A small-molecule ligand and the protein it binds are described below.
Small molecule (SMILES): COc1ccc2nccc(NC(=O)c3cc([N+](=O)[O-])ccc3Cl)c2c1

Sequence of chain 1.B:
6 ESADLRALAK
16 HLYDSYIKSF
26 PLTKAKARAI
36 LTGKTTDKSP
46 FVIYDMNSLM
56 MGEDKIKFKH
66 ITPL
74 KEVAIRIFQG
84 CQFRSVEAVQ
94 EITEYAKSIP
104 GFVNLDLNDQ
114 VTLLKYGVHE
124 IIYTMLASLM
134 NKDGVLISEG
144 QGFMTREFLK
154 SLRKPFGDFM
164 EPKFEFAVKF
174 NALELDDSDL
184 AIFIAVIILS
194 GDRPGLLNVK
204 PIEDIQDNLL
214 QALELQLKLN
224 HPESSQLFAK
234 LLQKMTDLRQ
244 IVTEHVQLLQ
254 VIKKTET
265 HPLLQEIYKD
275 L

Binding-site contacts:
Ligand atom O25 contacts residue TYR126 of chain 1.B at 3.2 Å.
Ligand atom O08 contacts residue GLN85 of chain 1.B at 3.8 Å.
Ligand atom O07 contacts residue HIS248 of chain 1.B at 3.1 Å (h-bond).
Ligand atom C11 contacts residue CYS84 of chain 1.B at 3.1 Å (hydrophobic).
Ligand atom C03 contacts residue CYS84 of chain 1.B at 3.0 Å (hydrophobic).
Ligand atom C17 contacts residue VAL138 of chain 1.B at 3.6 Å (hydrophobic).
Ligand atom C04 contacts residue PHE81 of chain 1.B at 3.6 Å (hydrophobic).
Ligand atom N12 contacts residue CYS84 of chain 1.B at 3.1 Å (h-bond).
Ligand atom C10 contacts residue SER88 of chain 1.B at 3.4 Å.
Ligand atom C09 contacts residue SER88 of chain 1.B at 3.0 Å.
Ligand atom O25 contacts residue CYS84 of chain 1.B at 3.8 Å.
Ligand atom C04 contacts residue GLN85 of chain 1.B at 3.5 Å.
Ligand atom C16 contacts residue LEU139 of chain 1.B at 3.9 Å (hydrophobic).
Ligand atom C02 contacts residue CYS84 of chain 1.B at 2.0 Å (hydrophobic).
Ligand atom O07 contacts residue TYR126 of chain 1.B at 3.9 Å.
Ligand atom C05 contacts residue HIS248 of chain 1.B at 3.9 Å.
Ligand atom C13 contacts residue SER88 of chain 1.B at 3.7 Å.
Ligand atom C20 contacts residue CYS84 of chain 1.B at 3.3 Å (hydrophobic).
Ligand atom C17 contacts residue LEU139 of chain 1.B at 3.6 Å (hydrophobic).
Ligand atom C24 contacts residue SER88 of chain 1.B at 3.6 Å.
Ligand atom N06 contacts residue HIS248 of chain 1.B at 3.5 Å (h-bond).
Ligand atom N22 contacts residue LEU129 of chain 1.B at 3.5 Å.
Ligand atom C21 contacts residue CYS84 of chain 1.B at 3.3 Å (hydrophobic).
Ligand atom C05 contacts residue SER88 of chain 1.B at 3.9 Å.
Ligand atom C02 contacts residue PHE162 of chain 1.B at 3.5 Å (hydrophobic).
Ligand atom C15 contacts residue LEU129 of chain 1.B at 3.3 Å (hydrophobic).
Ligand atom O08 contacts residue LEU252 of chain 1.B at 3.4 Å.
Ligand atom O25 contacts residue LEU129 of chain 1.B at 3.4 Å.
Ligand atom C03 contacts residue GLN85 of chain 1.B at 3.8 Å.
Ligand atom O07 contacts residue LEU275 of chain 1.B at 3.6 Å.
Ligand atom C09 contacts residue TYR126 of chain 1.B at 3.6 Å (hydrophobic).
Ligand atom C24 contacts residue ILE125 of chain 1.B at 3.6 Å (hydrophobic).
Ligand atom C03 contacts residue PHE81 of chain 1.B at 3.8 Å (hydrophobic).
Ligand atom C11 contacts residue SER88 of chain 1.B at 3.3 Å.
Ligand atom C03 contacts residue PHE162 of chain 1.B at 3.3 Å (hydrophobic).
Ligand atom C20 contacts residue MET163 of chain 1.B at 3.4 Å (hydrophobic).
Ligand atom C04 contacts residue PHE162 of chain 1.B at 3.4 Å (hydrophobic).
Ligand atom C10 contacts residue CYS84 of chain 1.B at 2.9 Å (hydrophobic).
Ligand atom N12 contacts residue SER88 of chain 1.B at 3.0 Å (h-bond).
Ligand atom C16 contacts residue LEU129 of chain 1.B at 3.4 Å (hydrophobic).